The small molecule below binds the protein below.
Small molecule (SMILES): Cc1cc(Br)cc(CNC(=O)c2ccccc2Cl)c1OC(=O)c1ccc(Cl)cc1Cl

Binding-site contacts:
Ligand atom C9 contacts residue ASP73 of chain 1.A at 3.7 Å.
Ligand atom O22 contacts residue LEU36 of chain 1.A at 3.5 Å.
Ligand atom N8 contacts residue ASP73 of chain 1.A at 2.8 Å (salt-bridge).
Ligand atom C27 contacts residue TYR47 of chain 1.A at 3.7 Å (hydrophobic).
Ligand atom O10 contacts residue SER129 of chain 1.A at 3.1 Å (h-bond).
Ligand atom C5 contacts residue LEU36 of chain 1.A at 3.6 Å (hydrophobic).
Ligand atom C16 contacts residue PHE101 of chain 1.A at 3.6 Å (hydrophobic).
Ligand atom BR19 contacts residue TRP60 of chain 1.A at 3.7 Å.
Ligand atom CL29 contacts residue GLY38 of chain 1.A at 3.7 Å.
Ligand atom C24 contacts residue ALA127 of chain 1.A at 3.4 Å (hydrophobic).
Ligand atom C27 contacts residue GLY126 of chain 1.A at 3.5 Å.
Ligand atom BR19 contacts residue TYR64 of chain 1.A at 3.5 Å.
Ligand atom C4 contacts residue LEU36 of chain 1.A at 3.5 Å (hydrophobic).
Ligand atom C13 contacts residue TRP88 of chain 1.A at 3.3 Å (hydrophobic).
Ligand atom O20 contacts residue TYR64 of chain 1.A at 3.7 Å.
Ligand atom C26 contacts residue GLY126 of chain 1.A at 3.7 Å.
Ligand atom C14 contacts residue TYR93 of chain 1.A at 3.6 Å (hydrophobic).
Ligand atom C4 contacts residue TYR64 of chain 1.A at 3.6 Å (hydrophobic).
Ligand atom C3 contacts residue TYR64 of chain 1.A at 3.4 Å (hydrophobic).
Ligand atom C1 contacts residue TYR64 of chain 1.A at 3.5 Å (hydrophobic).
Ligand atom C15 contacts residue PHE101 of chain 1.A at 3.4 Å (hydrophobic).
Ligand atom CL30 contacts residue LEU125 of chain 1.A at 2.9 Å.
Ligand atom CL17 contacts residue TRP60 of chain 1.A at 3.2 Å.
Ligand atom CL29 contacts residue LEU39 of chain 1.A at 3.7 Å.
Ligand atom C18 contacts residue ILE52 of chain 1.A at 3.5 Å (hydrophobic).
Ligand atom N8 contacts residue THR75 of chain 1.A at 3.6 Å.
Ligand atom CL29 contacts residue ALA50 of chain 1.A at 3.4 Å.
Ligand atom C6 contacts residue TYR64 of chain 1.A at 3.5 Å (hydrophobic).
Ligand atom C24 contacts residue VAL76 of chain 1.A at 3.7 Å (hydrophobic).
Ligand atom C12 contacts residue THR75 of chain 1.A at 3.6 Å.
Ligand atom C2 contacts residue TYR64 of chain 1.A at 3.4 Å (hydrophobic).
Ligand atom C15 contacts residue ALA105 of chain 1.A at 3.7 Å (hydrophobic).
Ligand atom C12 contacts residue TRP88 of chain 1.A at 3.5 Å (hydrophobic).
Ligand atom CL30 contacts residue GLY126 of chain 1.A at 3.6 Å.
Ligand atom C5 contacts residue TYR64 of chain 1.A at 3.5 Å (hydrophobic).
Ligand atom C7 contacts residue ASP73 of chain 1.A at 3.6 Å.
Ligand atom O10 contacts residue TYR56 of chain 1.A at 2.9 Å (h-bond).
Ligand atom CL30 contacts residue CYS79 of chain 1.A at 3.7 Å.
Ligand atom O22 contacts residue GLY38 of chain 1.A at 3.7 Å.
Ligand atom C25 contacts residue ALA127 of chain 1.A at 3.6 Å (hydrophobic).

Sequence of chain 1.A:
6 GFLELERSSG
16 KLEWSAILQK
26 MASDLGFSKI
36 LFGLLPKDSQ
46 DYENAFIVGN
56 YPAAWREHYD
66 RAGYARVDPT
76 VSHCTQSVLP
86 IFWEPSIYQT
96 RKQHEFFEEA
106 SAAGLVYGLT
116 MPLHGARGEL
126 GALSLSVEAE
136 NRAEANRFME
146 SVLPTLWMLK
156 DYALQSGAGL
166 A